This protein binds this small molecule.
Small molecule (SMILES): NS(=O)(=O)c1ccc2c(c1)[C@H]1C=CC[C@H]1[C@@H](c1ccc(Br)cc1)N2

Binding-site contacts:
Ligand atom C21 contacts residue LEU220 of chain 1.D at 3.8 Å (hydrophobic).
Ligand atom O16 contacts residue ALA271 of chain 1.C at 3.7 Å.
Ligand atom C21 contacts residue POV1 of chain 1.FA at 4.0 Å.
Ligand atom C12 contacts residue MET253 of chain 1.C at 3.9 Å (hydrophobic).
Ligand atom C22 contacts residue POV1 of chain 1.FA at 3.8 Å.
Ligand atom C1 contacts residue LEU220 of chain 1.D at 3.8 Å (hydrophobic).
Ligand atom C3 contacts residue ALA275 of chain 1.C at 3.9 Å (hydrophobic).
Ligand atom C22 contacts residue LEU220 of chain 1.D at 4.0 Å (hydrophobic).
Ligand atom C13 contacts residue MET253 of chain 1.C at 3.7 Å (hydrophobic).
Ligand atom C23 contacts residue LEU220 of chain 1.D at 3.9 Å (hydrophobic).
Ligand atom C10 contacts residue LEU212 of chain 1.D at 3.3 Å (hydrophobic).
Ligand atom N17 contacts residue ASN213 of chain 1.D at 2.7 Å (h-bond).
Ligand atom C18 contacts residue LEU220 of chain 1.D at 4.0 Å (hydrophobic).
Ligand atom C13 contacts residue MET278 of chain 1.C at 3.8 Å (hydrophobic).
Ligand atom C3 contacts residue LEU212 of chain 1.D at 3.4 Å (hydrophobic).
Ligand atom C1 contacts residue ILE279 of chain 1.C at 3.5 Å (hydrophobic).
Ligand atom C20 contacts residue ILE221 of chain 1.D at 3.3 Å (hydrophobic).
Ligand atom C20 contacts residue LEU220 of chain 1.D at 3.7 Å (hydrophobic).
Ligand atom N7 contacts residue MET278 of chain 1.C at 3.7 Å.
Ligand atom C19 contacts residue PRO217 of chain 1.D at 3.9 Å (hydrophobic).
Ligand atom O16 contacts residue MET260 of chain 1.C at 3.5 Å.
Ligand atom C2 contacts residue POV1 of chain 1.BA at 4.0 Å.
Ligand atom C4 contacts residue LEU212 of chain 1.D at 3.2 Å (hydrophobic).
Ligand atom BR24 contacts residue GLY282 of chain 1.C at 4.0 Å.
Ligand atom C1 contacts residue ALA275 of chain 1.C at 4.0 Å (hydrophobic).
Ligand atom O15 contacts residue ASN213 of chain 1.D at 3.1 Å (h-bond).
Ligand atom BR24 contacts residue POV1 of chain 1.FA at 3.4 Å.
Ligand atom C3 contacts residue ILE216 of chain 1.D at 3.9 Å (hydrophobic).
Ligand atom C2 contacts residue ILE279 of chain 1.C at 4.0 Å (hydrophobic).
Ligand atom C5 contacts residue ILE216 of chain 1.D at 3.9 Å (hydrophobic).
Ligand atom C9 contacts residue LEU212 of chain 1.D at 3.7 Å (hydrophobic).
Ligand atom C4 contacts residue PRO217 of chain 1.D at 3.8 Å (hydrophobic).
Ligand atom C22 contacts residue MET278 of chain 1.C at 3.3 Å (hydrophobic).
Ligand atom C23 contacts residue MET278 of chain 1.C at 3.5 Å (hydrophobic).
Ligand atom C1 contacts residue ILE216 of chain 1.D at 4.0 Å (hydrophobic).
Ligand atom S14 contacts residue ASN213 of chain 1.D at 3.5 Å (h-bond).
Ligand atom C2 contacts residue ALA275 of chain 1.C at 3.6 Å (hydrophobic).
Ligand atom O15 contacts residue ALA271 of chain 1.C at 4.0 Å.
Ligand atom C2 contacts residue ILE216 of chain 1.D at 3.7 Å (hydrophobic).
Ligand atom BR24 contacts residue LEU224 of chain 1.D at 3.5 Å.

Sequence of chain 1.C:
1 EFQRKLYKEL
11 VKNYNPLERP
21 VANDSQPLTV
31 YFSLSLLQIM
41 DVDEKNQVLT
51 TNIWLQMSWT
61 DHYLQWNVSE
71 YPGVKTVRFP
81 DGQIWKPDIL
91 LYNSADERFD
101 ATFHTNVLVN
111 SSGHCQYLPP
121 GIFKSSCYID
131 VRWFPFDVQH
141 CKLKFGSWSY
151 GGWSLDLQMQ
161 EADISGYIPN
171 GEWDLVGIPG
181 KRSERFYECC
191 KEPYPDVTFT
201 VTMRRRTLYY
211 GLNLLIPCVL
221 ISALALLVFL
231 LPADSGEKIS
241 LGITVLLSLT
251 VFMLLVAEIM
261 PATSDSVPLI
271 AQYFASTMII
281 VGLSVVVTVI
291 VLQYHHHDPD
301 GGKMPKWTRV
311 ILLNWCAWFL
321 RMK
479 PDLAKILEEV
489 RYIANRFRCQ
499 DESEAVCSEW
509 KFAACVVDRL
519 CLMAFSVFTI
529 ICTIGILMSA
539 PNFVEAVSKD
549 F

Sequence of chain 1.D:
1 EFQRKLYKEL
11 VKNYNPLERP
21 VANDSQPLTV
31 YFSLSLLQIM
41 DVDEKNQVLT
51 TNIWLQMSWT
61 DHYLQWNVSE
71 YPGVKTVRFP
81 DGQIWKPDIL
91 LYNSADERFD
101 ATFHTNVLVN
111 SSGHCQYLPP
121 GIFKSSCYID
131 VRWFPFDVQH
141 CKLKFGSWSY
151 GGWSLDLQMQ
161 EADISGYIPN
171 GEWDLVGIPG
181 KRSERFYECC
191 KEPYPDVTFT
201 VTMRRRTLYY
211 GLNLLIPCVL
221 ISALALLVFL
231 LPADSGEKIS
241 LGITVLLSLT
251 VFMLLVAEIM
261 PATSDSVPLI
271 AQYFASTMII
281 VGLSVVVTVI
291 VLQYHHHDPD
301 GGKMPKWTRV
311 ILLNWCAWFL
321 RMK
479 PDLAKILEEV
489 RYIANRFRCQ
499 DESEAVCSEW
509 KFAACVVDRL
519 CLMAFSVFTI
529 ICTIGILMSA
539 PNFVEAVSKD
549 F